Binding-site contacts:
Ligand atom N2 contacts residue TYR307 of chain 1.B at 3.2 Å (h-bond).
Ligand atom C9 contacts residue PHE75 of chain 1.B at 3.7 Å (hydrophobic).
Ligand atom O2 contacts residue SER292 of chain 1.B at 2.5 Å (h-bond).
Ligand atom C9 contacts residue SER292 of chain 1.B at 3.5 Å.
Ligand atom C17 contacts residue GLU69 of chain 1.B at 3.3 Å.
Ligand atom S contacts residue ASP70 of chain 1.B at 3.4 Å (salt-bridge).
Ligand atom O3 contacts residue ASP358 of chain 1.B at 3.4 Å (salt-bridge).
Ligand atom C23 contacts residue HIS185 of chain 1.B at 3.4 Å.
Ligand atom C22 contacts residue ASP358 of chain 1.B at 3.8 Å.
Ligand atom C6 contacts residue ASP70 of chain 1.B at 3.4 Å.
Ligand atom C21 contacts residue ASP71 of chain 1.B at 3.8 Å.
Ligand atom C18 contacts residue ASP71 of chain 1.B at 3.1 Å.
Ligand atom O3 contacts residue HIS185 of chain 1.B at 3.0 Å (h-bond).
Ligand atom C7 contacts residue SER292 of chain 1.B at 3.5 Å.
Ligand atom O2 contacts residue PHE75 of chain 1.B at 3.4 Å.
Ligand atom C10 contacts residue PHE198 of chain 1.B at 3.4 Å (hydrophobic).
Ligand atom N1 contacts residue PHE77 of chain 1.B at 3.8 Å.
Ligand atom C1 contacts residue ASP70 of chain 1.B at 3.4 Å.
Ligand atom C7 contacts residue PHE75 of chain 1.B at 3.7 Å (hydrophobic).
Ligand atom C16 contacts residue TYR183 of chain 1.B at 3.5 Å (hydrophobic).
Ligand atom C18 contacts residue GLU69 of chain 1.B at 3.3 Å.
Ligand atom C17 contacts residue VAL68 of chain 1.B at 3.6 Å (hydrophobic).
Ligand atom S contacts residue GLU69 of chain 1.B at 3.6 Å.
Ligand atom C2 contacts residue HIS185 of chain 1.B at 3.9 Å.
Ligand atom O2 contacts residue PHE77 of chain 1.B at 3.8 Å.
Ligand atom O2 contacts residue ARG76 of chain 1.B at 3.6 Å.
Ligand atom C3 contacts residue ASP70 of chain 1.B at 3.5 Å.
Ligand atom C7 contacts residue PHE77 of chain 1.B at 3.7 Å (hydrophobic).
Ligand atom C19 contacts residue ASP71 of chain 1.B at 3.4 Å.
Ligand atom C20 contacts residue ASP71 of chain 1.B at 3.8 Å.
Ligand atom C12 contacts residue TYR307 of chain 1.B at 3.0 Å (hydrophobic).
Ligand atom O1 contacts residue PHE198 of chain 1.B at 3.7 Å.
Ligand atom C6 contacts residue VAL68 of chain 1.B at 3.4 Å (hydrophobic).
Ligand atom C8 contacts residue SER292 of chain 1.B at 3.7 Å.
Ligand atom C11 contacts residue PHE198 of chain 1.B at 3.5 Å (hydrophobic).
Ligand atom N2 contacts residue ASN338 of chain 1.B at 3.1 Å (h-bond).
Ligand atom N4 contacts residue ASP71 of chain 1.B at 3.1 Å (salt-bridge).
Ligand atom C15 contacts residue TYR183 of chain 1.B at 3.4 Å (hydrophobic).
Ligand atom C6 contacts residue PHE75 of chain 1.B at 3.4 Å (hydrophobic).
Ligand atom C6 contacts residue GLU69 of chain 1.B at 3.5 Å.

Sequence of chain 1.B:
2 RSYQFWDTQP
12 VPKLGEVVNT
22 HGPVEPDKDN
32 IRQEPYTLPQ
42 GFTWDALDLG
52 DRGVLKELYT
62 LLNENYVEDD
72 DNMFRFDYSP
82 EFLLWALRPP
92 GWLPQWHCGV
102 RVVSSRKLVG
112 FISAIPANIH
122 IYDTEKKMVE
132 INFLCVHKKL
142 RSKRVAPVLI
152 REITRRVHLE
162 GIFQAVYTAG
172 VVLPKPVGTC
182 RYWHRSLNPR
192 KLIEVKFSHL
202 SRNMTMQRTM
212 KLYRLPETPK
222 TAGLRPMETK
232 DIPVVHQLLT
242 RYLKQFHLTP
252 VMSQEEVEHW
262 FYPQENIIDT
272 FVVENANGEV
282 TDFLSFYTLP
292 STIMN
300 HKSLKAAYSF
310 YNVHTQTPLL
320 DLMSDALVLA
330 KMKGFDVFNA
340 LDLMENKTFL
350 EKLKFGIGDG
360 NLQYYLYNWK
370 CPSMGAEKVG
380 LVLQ

The protein below binds the small molecule below.
Small molecule (SMILES): COc1cc([C@H]2SCC(=O)N2c2cccnc2)c(CCCN2CCN(C)CC2)cc1O